Binding-site contacts:
Ligand atom C4 contacts residue ASN131 of chain 1.B at 4.2 Å.
Ligand atom N2 contacts residue ASN131 of chain 1.B at 2.9 Å (h-bond).
Ligand atom O5 contacts residue TYR135 of chain 1.B at 4.3 Å.
Ligand atom C2 contacts residue ASN131 of chain 1.B at 2.4 Å.
Ligand atom C5 contacts residue ARG132 of chain 1.B at 4.4 Å.
Ligand atom C4 contacts residue ARG132 of chain 1.B at 3.7 Å.
Ligand atom O5 contacts residue ASN131 of chain 1.B at 2.3 Å (h-bond).
Ligand atom O5 contacts residue TYR135 of chain 1.B at 3.4 Å.
Ligand atom C6 contacts residue TYR135 of chain 1.B at 3.6 Å (hydrophobic).
Ligand atom O7 contacts residue ASN131 of chain 1.B at 3.3 Å (h-bond).
Ligand atom C1 contacts residue TYR135 of chain 1.B at 3.6 Å (hydrophobic).
Ligand atom O4 contacts residue ARG132 of chain 1.B at 3.6 Å.
Ligand atom C5 contacts residue ASN131 of chain 1.B at 3.6 Å.
Ligand atom C3 contacts residue ASN131 of chain 1.B at 3.8 Å.
Ligand atom C6 contacts residue ARG132 of chain 1.B at 4.0 Å.
Ligand atom C5 contacts residue TYR135 of chain 1.B at 3.7 Å (hydrophobic).
Ligand atom C8 contacts residue ASN131 of chain 1.B at 4.2 Å.
Ligand atom C5 contacts residue TYR135 of chain 1.B at 4.4 Å (hydrophobic).
Ligand atom C6 contacts residue THR136 of chain 1.B at 3.5 Å.
Ligand atom C1 contacts residue ASN131 of chain 1.B at 1.4 Å.
Ligand atom C7 contacts residue ASN131 of chain 1.B at 3.2 Å.
Ligand atom C6 contacts residue TYR135 of chain 1.B at 4.0 Å (hydrophobic).
Ligand atom C8 contacts residue ILE126 of chain 1.B at 4.1 Å (hydrophobic).

The small molecule below binds the protein below.
Small molecule (SMILES): CC(=O)N[C@H]1CO[C@H](CO[C@@H]2O[C@@H](C)[C@@H](O)[C@@H](O)[C@@H]2O)[C@@H](O)[C@@H]1O

Sequence of chain 1.B:
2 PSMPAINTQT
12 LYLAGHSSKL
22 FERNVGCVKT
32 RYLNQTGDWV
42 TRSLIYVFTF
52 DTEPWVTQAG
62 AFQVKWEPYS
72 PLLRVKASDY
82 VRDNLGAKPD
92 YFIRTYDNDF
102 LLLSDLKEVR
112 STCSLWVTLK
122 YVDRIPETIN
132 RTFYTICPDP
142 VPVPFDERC